Binding-site contacts:
Ligand atom C30 contacts residue GLY16 of chain 1.A at 3.8 Å.
Ligand atom N4 contacts residue ILE15 of chain 1.A at 3.7 Å.
Ligand atom C27 contacts residue ALA36 of chain 1.A at 3.7 Å (hydrophobic).
Ligand atom C12 contacts residue CYS89 of chain 1.A at 3.4 Å (hydrophobic).
Ligand atom C35 contacts residue PHE20 of chain 1.A at 3.8 Å (hydrophobic).
Ligand atom C5 contacts residue ASP96 of chain 1.A at 3.5 Å.
Ligand atom C19 contacts residue GLU87 of chain 1.A at 3.4 Å.
Ligand atom C28 contacts residue PHE143 of chain 1.A at 3.7 Å (hydrophobic).
Ligand atom N33 contacts residue PHE143 of chain 1.A at 3.6 Å.
Ligand atom C10 contacts residue GLY92 of chain 1.A at 3.8 Å.
Ligand atom C9 contacts residue ILE15 of chain 1.A at 3.6 Å (hydrophobic).
Ligand atom C28 contacts residue VAL23 of chain 1.A at 3.8 Å (hydrophobic).
Ligand atom C38 contacts residue ASP173 of chain 1.A at 3.5 Å.
Ligand atom C15 contacts residue PHE143 of chain 1.A at 3.6 Å (hydrophobic).
Ligand atom N20 contacts residue CYS89 of chain 1.A at 3.0 Å (h-bond).
Ligand atom C34 contacts residue PHE20 of chain 1.A at 3.8 Å (hydrophobic).
Ligand atom C26 contacts residue LYS38 of chain 1.A at 3.6 Å.
Ligand atom C11 contacts residue GLY92 of chain 1.A at 3.6 Å.
Ligand atom N16 contacts residue PHE143 of chain 1.A at 3.3 Å.
Ligand atom C12 contacts residue GLY92 of chain 1.A at 3.7 Å.
Ligand atom C18 contacts residue ALA36 of chain 1.A at 3.8 Å (hydrophobic).
Ligand atom N21 contacts residue PHE143 of chain 1.A at 3.6 Å.
Ligand atom C31 contacts residue VAL23 of chain 1.A at 3.6 Å (hydrophobic).
Ligand atom C26 contacts residue VAL23 of chain 1.A at 3.7 Å (hydrophobic).
Ligand atom C17 contacts residue PHE143 of chain 1.A at 3.4 Å (hydrophobic).
Ligand atom C29 contacts residue VAL23 of chain 1.A at 3.6 Å (hydrophobic).
Ligand atom N20 contacts residue PHE143 of chain 1.A at 3.7 Å.
Ligand atom N14 contacts residue CYS89 of chain 1.A at 2.7 Å (h-bond).
Ligand atom C6 contacts residue ASP96 of chain 1.A at 3.5 Å.
Ligand atom C30 contacts residue VAL23 of chain 1.A at 3.5 Å (hydrophobic).
Ligand atom C27 contacts residue LYS38 of chain 1.A at 3.8 Å.
Ligand atom O24 contacts residue VAL70 of chain 1.A at 3.5 Å.
Ligand atom C15 contacts residue CYS89 of chain 1.A at 3.7 Å (hydrophobic).
Ligand atom O24 contacts residue ASN86 of chain 1.A at 3.2 Å (h-bond).
Ligand atom C19 contacts residue CYS89 of chain 1.A at 3.7 Å (hydrophobic).
Ligand atom C12 contacts residue TYR88 of chain 1.A at 3.7 Å (hydrophobic).
Ligand atom C8 contacts residue ILE15 of chain 1.A at 3.6 Å (hydrophobic).
Ligand atom C11 contacts residue CYS89 of chain 1.A at 3.4 Å (hydrophobic).
Ligand atom C30 contacts residue ILE15 of chain 1.A at 3.6 Å (hydrophobic).
Ligand atom C27 contacts residue ASN86 of chain 1.A at 3.5 Å.

Sequence of chain 1.A:
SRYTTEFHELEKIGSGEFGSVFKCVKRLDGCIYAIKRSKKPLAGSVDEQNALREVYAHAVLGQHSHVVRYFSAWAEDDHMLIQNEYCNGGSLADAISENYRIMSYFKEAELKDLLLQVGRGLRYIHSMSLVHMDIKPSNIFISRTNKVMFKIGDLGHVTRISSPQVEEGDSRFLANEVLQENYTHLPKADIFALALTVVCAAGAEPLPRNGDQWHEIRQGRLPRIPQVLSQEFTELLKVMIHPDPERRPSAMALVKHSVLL

A small-molecule ligand and the protein it binds are described below.
Small molecule (SMILES): C=CCn1c(=O)c2cnc(Nc3ccc(N4CCN(C)CC4)cc3)nc2n1-c1ccc2c(n1)[C@@](O)(CC)CC2